This protein binds this small molecule.
Small molecule (SMILES): Nc1ccn([C@H]2C[C@H](O[P](=O)(O)OC[C@H]3O[C@@H](n4cnc5c(=O)[nH]c(N)nc54)C[C@@H]3O[P](=O)(O)OC[C@H]3O[C@@H](n4cnc5c(=O)[nH]c(N)nc54)C[C@@H]3O)[C@@H](CO[P](=O)(O)O[C@H]3C[C@H](n4ccc(N)nc4=O)O[C@@H]3COP(=O)=O)O2)c(=O)n1

Sequence of chain 1.UA:
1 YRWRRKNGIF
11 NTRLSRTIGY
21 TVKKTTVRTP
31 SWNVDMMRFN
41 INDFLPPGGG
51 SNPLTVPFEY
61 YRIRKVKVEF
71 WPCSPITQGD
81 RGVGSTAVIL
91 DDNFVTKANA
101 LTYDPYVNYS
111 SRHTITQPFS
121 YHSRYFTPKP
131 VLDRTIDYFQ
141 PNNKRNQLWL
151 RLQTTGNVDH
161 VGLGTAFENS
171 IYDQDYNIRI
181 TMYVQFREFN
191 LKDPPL

Sequence of chain 1.TA:
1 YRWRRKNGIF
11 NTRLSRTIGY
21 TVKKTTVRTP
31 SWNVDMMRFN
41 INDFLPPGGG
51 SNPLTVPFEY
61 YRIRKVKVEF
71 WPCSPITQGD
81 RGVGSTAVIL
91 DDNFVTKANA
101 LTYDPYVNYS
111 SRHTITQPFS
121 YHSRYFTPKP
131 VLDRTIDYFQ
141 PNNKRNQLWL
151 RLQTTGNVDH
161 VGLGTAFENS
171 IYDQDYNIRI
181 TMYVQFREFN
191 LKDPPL

Binding-site contacts:
Ligand atom C2' contacts residue TYR125 of chain 1.UA at 3.8 Å (hydrophobic).
Ligand atom C6 contacts residue TYR125 of chain 1.UA at 4.0 Å (hydrophobic).
Ligand atom OP2 contacts residue THR114 of chain 1.TA at 2.3 Å (h-bond).
Ligand atom O5' contacts residue TYR183 of chain 1.UA at 4.0 Å.
Ligand atom OP1 contacts residue ARG13 of chain 1.UA at 3.9 Å.
Ligand atom P contacts residue ARG13 of chain 1.UA at 3.4 Å.
Ligand atom C8 contacts residue LYS67 of chain 1.UA at 3.3 Å.
Ligand atom N2 contacts residue TYR125 of chain 1.UA at 3.8 Å.
Ligand atom O6 contacts residue LYS67 of chain 1.UA at 4.1 Å.
Ligand atom C2' contacts residue LYS67 of chain 1.UA at 3.7 Å.
Ligand atom C4 contacts residue TYR125 of chain 1.UA at 4.0 Å (hydrophobic).
Ligand atom OP1 contacts residue LYS6 of chain 1.M at 3.9 Å.
Ligand atom P contacts residue THR114 of chain 1.TA at 3.2 Å.
Ligand atom OP1 contacts residue THR114 of chain 1.TA at 3.5 Å (h-bond).
Ligand atom C6 contacts residue LYS67 of chain 1.UA at 3.8 Å.
Ligand atom P contacts residue TYR121 of chain 1.UA at 4.2 Å.
Ligand atom O3' contacts residue ASN11 of chain 1.UA at 3.5 Å (h-bond).
Ligand atom C5 contacts residue TYR125 of chain 1.UA at 4.0 Å (hydrophobic).
Ligand atom O6 contacts residue SER123 of chain 1.UA at 3.9 Å.
Ligand atom C3' contacts residue TYR183 of chain 1.UA at 3.7 Å (hydrophobic).
Ligand atom C4' contacts residue ASN11 of chain 1.UA at 4.2 Å.
Ligand atom C2 contacts residue TYR125 of chain 1.UA at 3.7 Å (hydrophobic).
Ligand atom C2' contacts residue TYR183 of chain 1.UA at 3.9 Å (hydrophobic).
Ligand atom C8 contacts residue TYR183 of chain 1.UA at 3.7 Å (hydrophobic).
Ligand atom C3' contacts residue ARG13 of chain 1.UA at 4.1 Å.
Ligand atom OP2 contacts residue TYR183 of chain 1.UA at 3.2 Å.
Ligand atom O3' contacts residue ARG13 of chain 1.UA at 4.0 Å.
Ligand atom OP2 contacts residue ARG13 of chain 1.UA at 2.2 Å (salt-bridge).
Ligand atom O3' contacts residue THR114 of chain 1.TA at 3.7 Å.
Ligand atom N9 contacts residue TYR125 of chain 1.UA at 4.0 Å.
Ligand atom C5 contacts residue LYS67 of chain 1.UA at 4.0 Å.
Ligand atom P contacts residue ARG112 of chain 1.TA at 4.0 Å.
Ligand atom C5' contacts residue TRP71 of chain 1.UA at 3.7 Å (hydrophobic).
Ligand atom N7 contacts residue LYS67 of chain 1.UA at 3.0 Å (salt-bridge).
Ligand atom OP2 contacts residue ARG112 of chain 1.TA at 2.6 Å (salt-bridge).
Ligand atom OP2 contacts residue TYR121 of chain 1.UA at 3.1 Å.
Ligand atom N1 contacts residue TYR125 of chain 1.UA at 4.0 Å.
Ligand atom OP1 contacts residue TRP71 of chain 1.UA at 3.4 Å.
Ligand atom N3 contacts residue TYR125 of chain 1.UA at 3.8 Å.
Ligand atom O6 contacts residue TYR125 of chain 1.UA at 4.2 Å.

Sequence of chain 1.M:
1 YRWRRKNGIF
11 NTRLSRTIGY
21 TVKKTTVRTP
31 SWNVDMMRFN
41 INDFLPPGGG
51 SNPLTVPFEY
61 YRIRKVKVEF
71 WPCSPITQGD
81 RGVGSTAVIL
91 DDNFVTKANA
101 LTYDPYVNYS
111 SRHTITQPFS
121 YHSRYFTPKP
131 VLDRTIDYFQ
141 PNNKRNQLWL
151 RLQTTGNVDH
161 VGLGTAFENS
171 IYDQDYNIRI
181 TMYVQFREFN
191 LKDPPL